Binding-site contacts:
Ligand atom C3 contacts residue GLN25 of chain 1.A at 3.9 Å.
Ligand atom C6 contacts residue GLU411 of chain 1.A at 3.4 Å.
Ligand atom O5 contacts residue GLU357 of chain 1.A at 3.5 Å (salt-bridge).
Ligand atom C4 contacts residue GLU411 of chain 1.A at 3.5 Å.
Ligand atom O6 contacts residue TRP330 of chain 1.A at 3.3 Å.
Ligand atom C2 contacts residue GLU171 of chain 1.A at 3.8 Å.
Ligand atom O4 contacts residue GLU411 of chain 1.A at 2.3 Å (salt-bridge).
Ligand atom C3 contacts residue TRP412 of chain 1.A at 3.8 Å (hydrophobic).
Ligand atom C1 contacts residue BGC1 of chain 1.B at 3.2 Å.
Ligand atom C6 contacts residue PHE420 of chain 1.A at 3.5 Å (hydrophobic).
Ligand atom C5 contacts residue GLU357 of chain 1.A at 3.7 Å.
Ligand atom O1 contacts residue BGC1 of chain 1.B at 2.6 Å (h-bond).
Ligand atom O3 contacts residue GLN25 of chain 1.A at 2.7 Å (h-bond).
Ligand atom C3 contacts residue GLU357 of chain 1.A at 3.6 Å.
Ligand atom O2 contacts residue HIS126 of chain 1.A at 3.2 Å (h-bond).
Ligand atom O3 contacts residue TRP412 of chain 1.A at 2.9 Å (h-bond).
Ligand atom O2 contacts residue ASN298 of chain 1.A at 3.8 Å.
Ligand atom O1 contacts residue TRP127 of chain 1.A at 3.5 Å.
Ligand atom C1 contacts residue GLU357 of chain 1.A at 3.1 Å.
Ligand atom O2 contacts residue GLU171 of chain 1.A at 3.4 Å (salt-bridge).
Ligand atom O6 contacts residue GLU411 of chain 1.A at 2.7 Å (salt-bridge).
Ligand atom O3 contacts residue TRP404 of chain 1.A at 3.6 Å.
Ligand atom O4 contacts residue TRP404 of chain 1.A at 3.5 Å (h-bond).
Ligand atom O1 contacts residue GLU171 of chain 1.A at 2.4 Å (salt-bridge).
Ligand atom O2 contacts residue GLU357 of chain 1.A at 2.5 Å (salt-bridge).
Ligand atom C2 contacts residue GLU357 of chain 1.A at 3.2 Å.
Ligand atom C5 contacts residue TYR300 of chain 1.A at 3.3 Å (hydrophobic).
Ligand atom O2 contacts residue ASN170 of chain 1.A at 3.0 Å (h-bond).
Ligand atom O3 contacts residue HIS126 of chain 1.A at 3.0 Å (h-bond).
Ligand atom O4 contacts residue TRP412 of chain 1.A at 3.6 Å.
Ligand atom C3 contacts residue TRP404 of chain 1.A at 3.7 Å (hydrophobic).
Ligand atom C4 contacts residue TRP412 of chain 1.A at 3.8 Å (hydrophobic).
Ligand atom O5 contacts residue TYR300 of chain 1.A at 3.5 Å (h-bond).
Ligand atom C6 contacts residue TYR300 of chain 1.A at 3.8 Å (hydrophobic).
Ligand atom O4 contacts residue GLN25 of chain 1.A at 3.2 Å (h-bond).
Ligand atom C1 contacts residue GLU171 of chain 1.A at 3.1 Å.
Ligand atom O6 contacts residue BGC1 of chain 1.B at 3.1 Å (h-bond).
Ligand atom C2 contacts residue TRP127 of chain 1.A at 3.7 Å (hydrophobic).
Ligand atom C2 contacts residue HIS126 of chain 1.A at 3.9 Å.
Ligand atom O5 contacts residue BGC1 of chain 1.B at 3.4 Å (h-bond).

A small-molecule ligand and the protein it binds are described below.
Small molecule (SMILES): OC[C@H]1O[C@@H](O)[C@H](O)[C@@H](O)[C@@H]1O

Sequence of chain 1.A:
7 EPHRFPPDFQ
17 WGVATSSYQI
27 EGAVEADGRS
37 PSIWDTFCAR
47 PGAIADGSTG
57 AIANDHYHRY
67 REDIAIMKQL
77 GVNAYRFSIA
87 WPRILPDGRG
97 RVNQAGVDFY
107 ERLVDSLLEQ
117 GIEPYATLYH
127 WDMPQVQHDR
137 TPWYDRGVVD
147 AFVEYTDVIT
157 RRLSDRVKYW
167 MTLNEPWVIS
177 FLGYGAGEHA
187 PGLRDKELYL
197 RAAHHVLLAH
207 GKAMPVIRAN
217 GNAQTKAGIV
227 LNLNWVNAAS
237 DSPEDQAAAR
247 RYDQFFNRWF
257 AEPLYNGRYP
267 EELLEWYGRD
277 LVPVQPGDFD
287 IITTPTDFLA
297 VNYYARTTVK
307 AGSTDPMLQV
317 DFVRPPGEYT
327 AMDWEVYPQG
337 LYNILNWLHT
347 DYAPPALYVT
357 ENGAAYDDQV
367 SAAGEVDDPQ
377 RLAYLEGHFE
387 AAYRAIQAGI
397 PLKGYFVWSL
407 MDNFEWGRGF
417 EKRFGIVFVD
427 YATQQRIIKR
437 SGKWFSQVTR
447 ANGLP